Sequence of chain 2.B:
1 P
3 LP

Sequence of chain 2.A:
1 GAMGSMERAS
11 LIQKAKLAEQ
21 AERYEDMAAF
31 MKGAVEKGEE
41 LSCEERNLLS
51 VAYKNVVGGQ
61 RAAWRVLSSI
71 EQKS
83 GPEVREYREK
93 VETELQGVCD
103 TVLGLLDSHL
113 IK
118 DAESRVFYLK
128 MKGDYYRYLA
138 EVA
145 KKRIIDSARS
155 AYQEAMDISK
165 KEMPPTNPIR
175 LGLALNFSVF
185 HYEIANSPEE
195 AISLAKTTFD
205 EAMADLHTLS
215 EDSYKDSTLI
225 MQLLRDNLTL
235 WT

Binding-site contacts:
Ligand atom C51 contacts residue PHE124 of chain 2.A at 3.9 Å (hydrophobic).
Ligand atom C36 contacts residue ASN47 of chain 2.A at 4.2 Å.
Ligand atom C45 contacts residue LEU3 of chain 2.B at 3.9 Å (hydrophobic).
Ligand atom N10 contacts residue PRO4 of chain 2.B at 3.8 Å.
Ligand atom C50 contacts residue LYS127 of chain 2.A at 3.6 Å.
Ligand atom C37 contacts residue SER50 of chain 2.A at 3.7 Å.
Ligand atom C40 contacts residue LEU3 of chain 2.B at 4.1 Å (hydrophobic).
Ligand atom C44 contacts residue LEU223 of chain 2.A at 4.3 Å (hydrophobic).
Ligand atom C45 contacts residue PRO4 of chain 2.B at 3.5 Å (hydrophobic).
Ligand atom C38 contacts residue DVA5 of chain 2.B at 2.4 Å.
Ligand atom C39 contacts residue LEU3 of chain 2.B at 3.8 Å (hydrophobic).
Ligand atom C45 contacts residue DVA5 of chain 2.B at 3.7 Å.
Ligand atom C48 contacts residue GLY176 of chain 2.A at 4.2 Å.
Ligand atom C50 contacts residue PHE124 of chain 2.A at 3.3 Å (hydrophobic).
Ligand atom C51 contacts residue LYS127 of chain 2.A at 3.7 Å.
Ligand atom C36 contacts residue DVA5 of chain 2.B at 3.9 Å.
Ligand atom C46 contacts residue LEU3 of chain 2.B at 3.7 Å (hydrophobic).
Ligand atom C49 contacts residue ILE173 of chain 2.A at 4.0 Å (hydrophobic).
Ligand atom C37 contacts residue DVA5 of chain 2.B at 3.7 Å.
Ligand atom C48 contacts residue LEU3 of chain 2.B at 4.1 Å (hydrophobic).
Ligand atom C48 contacts residue LYS127 of chain 2.A at 3.9 Å.
Ligand atom C44 contacts residue PRO4 of chain 2.B at 3.8 Å (hydrophobic).
Ligand atom C37 contacts residue ASN47 of chain 2.A at 4.1 Å.
Ligand atom C48 contacts residue ILE173 of chain 2.A at 3.6 Å (hydrophobic).
Ligand atom C35 contacts residue DVA5 of chain 2.B at 2.8 Å.
Ligand atom C46 contacts residue DVA5 of chain 2.B at 4.2 Å.
Ligand atom C51 contacts residue SER50 of chain 2.A at 4.2 Å.
Ligand atom C35 contacts residue VAL51 of chain 2.A at 4.0 Å (hydrophobic).
Ligand atom N10 contacts residue DVA5 of chain 2.B at 1.4 Å.
Ligand atom C43 contacts residue ASP220 of chain 2.A at 3.3 Å.
Ligand atom C46 contacts residue LYS127 of chain 2.A at 4.2 Å.
Ligand atom C39 contacts residue DVA5 of chain 2.B at 3.0 Å.
Ligand atom C40 contacts residue DVA5 of chain 2.B at 3.8 Å.
Ligand atom C49 contacts residue LYS127 of chain 2.A at 3.4 Å.
Ligand atom C47 contacts residue LEU3 of chain 2.B at 3.4 Å (hydrophobic).
Ligand atom C48 contacts residue PRO172 of chain 2.A at 3.8 Å (hydrophobic).
Ligand atom C49 contacts residue PHE124 of chain 2.A at 3.9 Å (hydrophobic).
Ligand atom C42 contacts residue ASP220 of chain 2.A at 3.5 Å.
Ligand atom C47 contacts residue LYS127 of chain 2.A at 4.2 Å.
Ligand atom C38 contacts residue SER50 of chain 2.A at 3.7 Å.

A small-molecule ligand and the protein it binds are described below.
Small molecule (SMILES): c1ccc(C(c2ccccc2)[C@@H]2CCCN2)cc1